A protein and the small-molecule ligand that binds it are described below.
Small molecule (SMILES): O=C(O)C[C@@H](Cc1ccccc1)[C@H](O)SCc1ccccc1

Sequence of chain 1.A:
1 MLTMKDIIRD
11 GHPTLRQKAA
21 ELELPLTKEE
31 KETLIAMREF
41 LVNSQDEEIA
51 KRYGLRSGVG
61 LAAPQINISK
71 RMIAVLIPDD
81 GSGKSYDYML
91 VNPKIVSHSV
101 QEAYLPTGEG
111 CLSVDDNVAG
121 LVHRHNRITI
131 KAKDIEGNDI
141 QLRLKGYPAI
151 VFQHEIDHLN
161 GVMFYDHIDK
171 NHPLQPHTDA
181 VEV

Binding-site contacts:
Ligand atom C4 contacts residue HIS154 of chain 1.A at 3.6 Å.
Ligand atom O21 contacts residue LEU112 of chain 1.A at 2.6 Å (h-bond).
Ligand atom C1 contacts residue GLY60 of chain 1.A at 3.4 Å.
Ligand atom O22 contacts residue HIS154 of chain 1.A at 3.3 Å (h-bond).
Ligand atom C1 contacts residue NI1 of chain 1.B at 3.2 Å.
Ligand atom C2 contacts residue GLY60 of chain 1.A at 2.9 Å.
Ligand atom C10 contacts residue HIS154 of chain 1.A at 3.7 Å.
Ligand atom C2 contacts residue GLU155 of chain 1.A at 3.6 Å.
Ligand atom C20 contacts residue GLY58 of chain 1.A at 3.7 Å.
Ligand atom O22 contacts residue NI1 of chain 1.B at 2.8 Å (h-bond).
Ligand atom C20 contacts residue SER57 of chain 1.A at 3.2 Å.
Ligand atom C5 contacts residue GLY110 of chain 1.A at 3.8 Å.
Ligand atom C15 contacts residue SER57 of chain 1.A at 3.5 Å.
Ligand atom C4 contacts residue GLU155 of chain 1.A at 3.5 Å.
Ligand atom C19 contacts residue SER57 of chain 1.A at 3.5 Å.
Ligand atom O12 contacts residue GLY58 of chain 1.A at 3.3 Å.
Ligand atom O21 contacts residue NI1 of chain 1.B at 3.0 Å (h-bond).
Ligand atom C1 contacts residue GLN65 of chain 1.A at 3.6 Å.
Ligand atom O21 contacts residue GLN65 of chain 1.A at 3.1 Å (h-bond).
Ligand atom C6 contacts residue GLY110 of chain 1.A at 2.9 Å.
Ligand atom O12 contacts residue GLY60 of chain 1.A at 3.4 Å (h-bond).
Ligand atom C5 contacts residue HIS154 of chain 1.A at 3.8 Å.
Ligand atom O12 contacts residue VAL59 of chain 1.A at 2.5 Å (h-bond).
Ligand atom C11 contacts residue VAL59 of chain 1.A at 3.8 Å (hydrophobic).
Ligand atom C8 contacts residue GLU109 of chain 1.A at 3.6 Å.
Ligand atom C19 contacts residue VAL59 of chain 1.A at 3.9 Å (hydrophobic).
Ligand atom O22 contacts residue GLY60 of chain 1.A at 3.6 Å (h-bond).
Ligand atom C1 contacts residue HIS154 of chain 1.A at 3.8 Å.
Ligand atom O22 contacts residue GLU155 of chain 1.A at 2.9 Å (salt-bridge).
Ligand atom C7 contacts residue GLU109 of chain 1.A at 3.8 Å.
Ligand atom C11 contacts residue GLY58 of chain 1.A at 3.8 Å.
Ligand atom O22 contacts residue HIS158 of chain 1.A at 3.7 Å.
Ligand atom C2 contacts residue LEU112 of chain 1.A at 3.8 Å (hydrophobic).
Ligand atom O21 contacts residue CYS111 of chain 1.A at 3.3 Å.
Ligand atom C14 contacts residue SER57 of chain 1.A at 3.0 Å.
Ligand atom C1 contacts residue GLU155 of chain 1.A at 3.7 Å.
Ligand atom C7 contacts residue GLY110 of chain 1.A at 3.4 Å.
Ligand atom C1 contacts residue LEU112 of chain 1.A at 3.9 Å (hydrophobic).
Ligand atom C8 contacts residue LEU105 of chain 1.A at 3.7 Å (hydrophobic).
Ligand atom O22 contacts residue GLN65 of chain 1.A at 3.2 Å (h-bond).